Sequence of chain 1.B:
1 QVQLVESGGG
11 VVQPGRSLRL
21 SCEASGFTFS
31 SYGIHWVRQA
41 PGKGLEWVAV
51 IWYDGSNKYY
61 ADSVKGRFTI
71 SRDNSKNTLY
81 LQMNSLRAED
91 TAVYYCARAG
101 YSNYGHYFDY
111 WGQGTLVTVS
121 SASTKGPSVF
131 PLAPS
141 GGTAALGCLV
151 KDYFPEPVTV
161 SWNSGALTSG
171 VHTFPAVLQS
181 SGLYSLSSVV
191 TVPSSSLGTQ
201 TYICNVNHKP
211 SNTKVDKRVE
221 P

Binding-site contacts:
Ligand atom CA contacts residue TYR59 of chain 1.B at 3.6 Å (hydrophobic).
Ligand atom O contacts residue HIS106 of chain 1.B at 3.1 Å.
Ligand atom CG contacts residue SER102 of chain 1.B at 3.5 Å.
Ligand atom ND2 contacts residue SER102 of chain 1.B at 3.3 Å (h-bond).
Ligand atom CA contacts residue HIS106 of chain 1.B at 3.8 Å.
Ligand atom C contacts residue TYR53 of chain 1.B at 3.8 Å (hydrophobic).
Ligand atom CG contacts residue ALA99 of chain 1.B at 3.8 Å (hydrophobic).
Ligand atom ND2 contacts residue SER95 of chain 1.C at 3.8 Å.
Ligand atom ND2 contacts residue SER94 of chain 1.C at 2.7 Å (h-bond).
Ligand atom CB contacts residue SER102 of chain 1.B at 3.5 Å.
Ligand atom O contacts residue TYR104 of chain 1.B at 3.5 Å.
Ligand atom CB contacts residue TRP52 of chain 1.B at 3.5 Å (hydrophobic).
Ligand atom ND2 contacts residue GLY100 of chain 1.B at 2.9 Å (h-bond).
Ligand atom ND2 contacts residue TYR32 of chain 1.B at 3.5 Å.
Ligand atom CG contacts residue GLY33 of chain 1.B at 3.5 Å.
Ligand atom CG contacts residue TYR32 of chain 1.B at 3.7 Å (hydrophobic).
Ligand atom C contacts residue HIS106 of chain 1.B at 3.9 Å.
Ligand atom CA contacts residue SER31 of chain 1.B at 3.8 Å.
Ligand atom O contacts residue GLY105 of chain 1.B at 3.0 Å (h-bond).
Ligand atom O contacts residue TRP52 of chain 1.B at 3.6 Å.
Ligand atom CB contacts residue GLY33 of chain 1.B at 4.0 Å.
Ligand atom OD1 contacts residue ALA99 of chain 1.B at 3.3 Å.
Ligand atom O contacts residue TYR53 of chain 1.B at 2.9 Å (h-bond).
Ligand atom CB contacts residue SER31 of chain 1.B at 3.5 Å.
Ligand atom CG contacts residue SER94 of chain 1.C at 3.8 Å.
Ligand atom O contacts residue TRP52 of chain 1.B at 3.6 Å.
Ligand atom OD1 contacts residue GLY33 of chain 1.B at 2.4 Å (h-bond).
Ligand atom CA contacts residue TRP52 of chain 1.B at 3.7 Å (hydrophobic).
Ligand atom OD1 contacts residue TYR104 of chain 1.B at 3.1 Å.
Ligand atom CB contacts residue ILE51 of chain 1.B at 3.9 Å (hydrophobic).
Ligand atom CG contacts residue ALA99 of chain 1.B at 3.7 Å (hydrophobic).
Ligand atom N contacts residue TYR53 of chain 1.B at 3.9 Å.
Ligand atom ND2 contacts residue ALA99 of chain 1.B at 3.4 Å (h-bond).
Ligand atom C contacts residue HIS106 of chain 1.B at 4.0 Å.
Ligand atom OD1 contacts residue TYR32 of chain 1.B at 3.3 Å.
Ligand atom CD contacts residue HIS106 of chain 1.B at 3.9 Å.
Ligand atom N contacts residue SER31 of chain 1.B at 3.3 Å (h-bond).
Ligand atom CB contacts residue TYR59 of chain 1.B at 3.5 Å (hydrophobic).
Ligand atom O contacts residue GLY33 of chain 1.B at 3.5 Å (h-bond).
Ligand atom O contacts residue HIS106 of chain 1.B at 3.0 Å (h-bond).

Sequence of chain 1.C:
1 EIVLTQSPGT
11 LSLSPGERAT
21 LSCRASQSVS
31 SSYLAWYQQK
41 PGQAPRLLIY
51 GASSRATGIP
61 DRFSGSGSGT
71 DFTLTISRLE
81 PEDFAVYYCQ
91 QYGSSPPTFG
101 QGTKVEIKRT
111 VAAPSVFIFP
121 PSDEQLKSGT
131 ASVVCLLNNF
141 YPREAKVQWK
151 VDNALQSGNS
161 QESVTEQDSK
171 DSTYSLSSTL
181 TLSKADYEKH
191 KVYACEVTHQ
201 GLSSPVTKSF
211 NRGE

The protein below binds the small molecule below.
Small molecule (SMILES): C[C@H](NC(=O)[C@H](CC(N)=O)NC(=O)[C@@H]1CCCN1)C(=O)N[C@@H](CC(N)=O)C(=O)N1CCC[C@H]1C(=O)N[C@@H](CC(N)=O)C(=O)N[C@@H](C)C(=O)N[C@H](C=O)CC(N)=O